The protein below binds the small molecule below.
Small molecule (SMILES): CC(C)[C@@H](NC(=O)[C@H](CS)NC(=O)CCC[C@H](N)C(=O)O)C(=O)O

Binding-site contacts:
Ligand atom C31 contacts residue TYR189 of chain 1.A at 3.6 Å (hydrophobic).
Ligand atom C7 contacts residue LEU324 of chain 1.A at 3.9 Å (hydrophobic).
Ligand atom O15 contacts residue LEU324 of chain 1.A at 3.9 Å.
Ligand atom O43 contacts residue SER281 of chain 1.A at 2.7 Å (h-bond).
Ligand atom O18 contacts residue PHE285 of chain 1.A at 3.4 Å.
Ligand atom O18 contacts residue ILE187 of chain 1.A at 3.8 Å.
Ligand atom O20 contacts residue SER183 of chain 1.A at 2.7 Å (h-bond).
Ligand atom C31 contacts residue SER281 of chain 1.A at 3.7 Å.
Ligand atom O20 contacts residue ARG87 of chain 1.A at 2.8 Å (salt-bridge).
Ligand atom C10 contacts residue LEU324 of chain 1.A at 3.8 Å (hydrophobic).
Ligand atom O43 contacts residue TYR189 of chain 1.A at 3.4 Å.
Ligand atom C32 contacts residue SER281 of chain 1.A at 3.6 Å.
Ligand atom S17 contacts residue HIS214 of chain 1.A at 3.3 Å (h-bond).
Ligand atom C16 contacts residue FE1 of chain 1.B at 3.4 Å.
Ligand atom C30 contacts residue ILE187 of chain 1.A at 3.7 Å (hydrophobic).
Ligand atom S17 contacts residue PHE285 of chain 1.A at 3.7 Å.
Ligand atom C30 contacts residue SER281 of chain 1.A at 3.9 Å.
Ligand atom C1 contacts residue ARG87 of chain 1.A at 3.6 Å.
Ligand atom O19 contacts residue LEU321 of chain 1.A at 3.8 Å.
Ligand atom C31 contacts residue ILE187 of chain 1.A at 3.8 Å (hydrophobic).
Ligand atom O18 contacts residue PRO283 of chain 1.A at 3.8 Å.
Ligand atom O42 contacts residue TYR189 of chain 1.A at 2.7 Å (h-bond).
Ligand atom O19 contacts residue ARG87 of chain 1.A at 2.8 Å (salt-bridge).
Ligand atom N14 contacts residue TYR91 of chain 1.A at 3.0 Å (h-bond).
Ligand atom O43 contacts residue GLN225 of chain 1.A at 3.9 Å.
Ligand atom C3 contacts residue LEU321 of chain 1.A at 3.9 Å (hydrophobic).
Ligand atom S17 contacts residue FE1 of chain 1.B at 2.4 Å.
Ligand atom O43 contacts residue ILE187 of chain 1.A at 3.9 Å.
Ligand atom N11 contacts residue PHE285 of chain 1.A at 3.6 Å.
Ligand atom C1 contacts residue SER183 of chain 1.A at 3.6 Å.
Ligand atom C33 contacts residue PRO283 of chain 1.A at 3.8 Å (hydrophobic).
Ligand atom C4 contacts residue PHE285 of chain 1.A at 4.0 Å (hydrophobic).
Ligand atom C16 contacts residue PHE211 of chain 1.A at 3.6 Å (hydrophobic).
Ligand atom C37 contacts residue VAL272 of chain 1.A at 3.9 Å (hydrophobic).
Ligand atom C1 contacts residue CYS104 of chain 1.A at 4.0 Å (hydrophobic).
Ligand atom S17 contacts residue ASP216 of chain 1.A at 3.1 Å (salt-bridge).
Ligand atom C37 contacts residue LEU231 of chain 1.A at 3.9 Å (hydrophobic).
Ligand atom C16 contacts residue HIS214 of chain 1.A at 3.3 Å.
Ligand atom N14 contacts residue CYS104 of chain 1.A at 4.0 Å.
Ligand atom O42 contacts residue VAL272 of chain 1.A at 3.7 Å.

Sequence of chain 1.A:
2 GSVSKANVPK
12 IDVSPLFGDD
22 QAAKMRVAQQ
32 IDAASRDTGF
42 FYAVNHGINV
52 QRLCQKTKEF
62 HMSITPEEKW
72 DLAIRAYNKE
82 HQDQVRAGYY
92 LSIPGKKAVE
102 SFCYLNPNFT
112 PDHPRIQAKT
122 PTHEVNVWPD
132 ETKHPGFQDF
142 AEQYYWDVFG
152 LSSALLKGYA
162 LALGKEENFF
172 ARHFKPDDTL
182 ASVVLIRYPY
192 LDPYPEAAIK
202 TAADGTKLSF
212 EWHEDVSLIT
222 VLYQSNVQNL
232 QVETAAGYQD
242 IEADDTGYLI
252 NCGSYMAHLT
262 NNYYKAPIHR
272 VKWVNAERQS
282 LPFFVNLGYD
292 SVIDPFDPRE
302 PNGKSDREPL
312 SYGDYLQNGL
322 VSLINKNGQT